The small molecule below binds the protein below.
Small molecule (SMILES): Oc1cccc(-c2c(Cl)cccc2Cl)c1O

Binding-site contacts:
Ligand atom CA5 contacts residue ILE172 of chain 1.A at 3.8 Å (hydrophobic).
Ligand atom CB2 contacts residue MET174 of chain 1.A at 3.5 Å (hydrophobic).
Ligand atom CA5 contacts residue HIS240 of chain 1.A at 3.4 Å.
Ligand atom OA3 contacts residue HIS194 of chain 1.A at 3.3 Å (h-bond).
Ligand atom OA3 contacts residue HIS240 of chain 1.A at 3.6 Å (h-bond).
Ligand atom CA4 contacts residue HIS240 of chain 1.A at 3.5 Å.
Ligand atom OA3 contacts residue HIS145 of chain 1.A at 3.4 Å.
Ligand atom CB5 contacts residue P6G1 of chain 1.F at 3.8 Å.
Ligand atom CA5 contacts residue ASN242 of chain 1.A at 3.3 Å.
Ligand atom CA3 contacts residue HIS240 of chain 1.A at 3.4 Å.
Ligand atom CA4 contacts residue ASN242 of chain 1.A at 3.3 Å.
Ligand atom CA6 contacts residue PRO279 of chain 1.A at 3.7 Å (hydrophobic).
Ligand atom CB3 contacts residue PHE201 of chain 1.A at 3.7 Å (hydrophobic).
Ligand atom CB1 contacts residue TYR249 of chain 1.A at 3.7 Å (hydrophobic).
Ligand atom CA2 contacts residue FE21 of chain 1.B at 3.0 Å.
Ligand atom OA2 contacts residue TYR249 of chain 1.A at 2.7 Å (h-bond).
Ligand atom CA6 contacts residue PHE186 of chain 1.A at 3.5 Å (hydrophobic).
Ligand atom CA3 contacts residue PHE186 of chain 1.A at 3.9 Å (hydrophobic).
Ligand atom CA4 contacts residue PHE186 of chain 1.A at 3.6 Å (hydrophobic).
Ligand atom CB3 contacts residue MET174 of chain 1.A at 3.8 Å (hydrophobic).
Ligand atom CB4 contacts residue P6G1 of chain 1.F at 3.7 Å.
Ligand atom CA3 contacts residue FE21 of chain 1.B at 3.0 Å.
Ligand atom CA1 contacts residue TYR249 of chain 1.A at 3.6 Å (hydrophobic).
Ligand atom OA3 contacts residue GLU259 of chain 1.A at 3.2 Å (salt-bridge).
Ligand atom CA2 contacts residue HIS240 of chain 1.A at 3.5 Å.
Ligand atom CB6 contacts residue TYR249 of chain 1.A at 3.6 Å (hydrophobic).
Ligand atom CL1 contacts residue VAL147 of chain 1.A at 3.4 Å.
Ligand atom CA5 contacts residue PHE186 of chain 1.A at 3.5 Å (hydrophobic).
Ligand atom CB1 contacts residue MET174 of chain 1.A at 3.6 Å (hydrophobic).
Ligand atom OA3 contacts residue FE21 of chain 1.B at 2.3 Å.
Ligand atom CA2 contacts residue TYR249 of chain 1.A at 3.1 Å (hydrophobic).
Ligand atom CL1 contacts residue PHE186 of chain 1.A at 3.8 Å.
Ligand atom CL2 contacts residue HIS240 of chain 1.A at 3.3 Å.
Ligand atom OA2 contacts residue FE21 of chain 1.B at 2.1 Å.
Ligand atom CA1 contacts residue HIS240 of chain 1.A at 3.7 Å.
Ligand atom CL2 contacts residue PRO279 of chain 1.A at 3.7 Å.
Ligand atom OA2 contacts residue GLU259 of chain 1.A at 3.3 Å (salt-bridge).
Ligand atom OA2 contacts residue HIS209 of chain 1.A at 2.9 Å.
Ligand atom CL2 contacts residue TYR249 of chain 1.A at 3.5 Å.
Ligand atom CA6 contacts residue HIS240 of chain 1.A at 3.7 Å.

Sequence of chain 1.A:
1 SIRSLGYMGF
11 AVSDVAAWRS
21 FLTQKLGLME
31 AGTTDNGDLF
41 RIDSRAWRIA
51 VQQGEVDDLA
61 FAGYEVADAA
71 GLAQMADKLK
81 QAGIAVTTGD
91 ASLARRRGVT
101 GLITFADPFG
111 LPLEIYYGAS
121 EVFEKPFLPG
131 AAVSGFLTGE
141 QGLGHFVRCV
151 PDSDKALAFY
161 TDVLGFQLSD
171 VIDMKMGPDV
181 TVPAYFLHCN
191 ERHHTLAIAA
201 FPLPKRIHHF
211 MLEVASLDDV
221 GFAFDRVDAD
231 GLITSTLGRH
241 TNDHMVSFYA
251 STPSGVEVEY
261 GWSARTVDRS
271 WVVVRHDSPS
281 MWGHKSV